Sequence of chain 1.D:
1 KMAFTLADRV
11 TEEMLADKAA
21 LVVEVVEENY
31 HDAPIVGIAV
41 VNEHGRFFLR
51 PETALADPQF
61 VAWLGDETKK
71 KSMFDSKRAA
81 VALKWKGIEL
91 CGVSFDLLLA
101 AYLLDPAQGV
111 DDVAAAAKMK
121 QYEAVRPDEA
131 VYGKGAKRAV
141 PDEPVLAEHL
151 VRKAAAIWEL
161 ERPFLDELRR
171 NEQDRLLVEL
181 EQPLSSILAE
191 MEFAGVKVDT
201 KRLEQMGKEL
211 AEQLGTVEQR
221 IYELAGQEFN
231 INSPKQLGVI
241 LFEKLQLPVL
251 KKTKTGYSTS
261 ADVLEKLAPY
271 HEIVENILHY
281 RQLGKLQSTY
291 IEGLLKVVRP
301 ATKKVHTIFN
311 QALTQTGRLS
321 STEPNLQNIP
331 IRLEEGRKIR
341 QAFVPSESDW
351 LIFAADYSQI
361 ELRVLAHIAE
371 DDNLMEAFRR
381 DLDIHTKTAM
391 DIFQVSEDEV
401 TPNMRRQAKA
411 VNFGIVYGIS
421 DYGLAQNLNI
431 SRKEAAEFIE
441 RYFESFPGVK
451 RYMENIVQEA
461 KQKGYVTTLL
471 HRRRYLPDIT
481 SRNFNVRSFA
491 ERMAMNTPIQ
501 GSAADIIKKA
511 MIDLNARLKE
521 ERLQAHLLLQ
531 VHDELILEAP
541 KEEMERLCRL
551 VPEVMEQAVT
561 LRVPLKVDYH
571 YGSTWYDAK

The protein below binds the small molecule below.
Small molecule (SMILES): Nc1nc2c(ncn2[C@H]2C[C@H](O)[C@@H](CO[P](=O)(O)O[P](=O)(O)OP(=O)(O)O)O2)c(=O)[nH]1

Binding-site contacts:
Ligand atom N2 contacts residue TYR417 of chain 1.D at 3.4 Å.
Ligand atom O1G contacts residue ARG405 of chain 1.D at 2.7 Å (salt-bridge).
Ligand atom O1B contacts residue DPO1 of chain 1.S at 0.3 Å (h-bond).
Ligand atom O2B contacts residue GLN359 of chain 1.D at 3.3 Å (h-bond).
Ligand atom O1A contacts residue DPO1 of chain 1.S at 2.5 Å (h-bond).
Ligand atom O1G contacts residue DPO1 of chain 1.S at 0.2 Å (h-bond).
Ligand atom O5' contacts residue DPO1 of chain 1.S at 2.8 Å (h-bond).
Ligand atom O2B contacts residue DPO1 of chain 1.S at 0.1 Å (h-bond).
Ligand atom O1G contacts residue LYS409 of chain 1.D at 2.9 Å (salt-bridge).
Ligand atom C2' contacts residue GLU361 of chain 1.D at 3.4 Å.
Ligand atom O1B contacts residue PHE413 of chain 1.D at 3.2 Å.
Ligand atom O2A contacts residue CA1 of chain 1.U at 2.3 Å.
Ligand atom O3' contacts residue PHE413 of chain 1.D at 3.0 Å.
Ligand atom O3B contacts residue GLN359 of chain 1.D at 3.1 Å (h-bond).
Ligand atom O3G contacts residue ARG405 of chain 1.D at 2.9 Å (salt-bridge).
Ligand atom O1B contacts residue HIS385 of chain 1.D at 3.2 Å (h-bond).
Ligand atom PA contacts residue DPO1 of chain 1.S at 1.7 Å.
Ligand atom O3G contacts residue DPO1 of chain 1.S at 0.4 Å (h-bond).
Ligand atom O3B contacts residue DPO1 of chain 1.S at 0.2 Å (h-bond).
Ligand atom O2B contacts residue ASP533 of chain 1.D at 3.3 Å (salt-bridge).
Ligand atom O2G contacts residue DPO1 of chain 1.S at 0.1 Å (h-bond).
Ligand atom O3G contacts residue GLN359 of chain 1.D at 3.3 Å (h-bond).
Ligand atom PB contacts residue DPO1 of chain 1.S at 0.2 Å.
Ligand atom O3' contacts residue DPO1 of chain 1.S at 3.0 Å (h-bond).
Ligand atom O4' contacts residue ARG318 of chain 1.D at 3.0 Å (salt-bridge).
Ligand atom O3A contacts residue DPO1 of chain 1.S at 0.3 Å (h-bond).
Ligand atom O2B contacts residue TYR357 of chain 1.D at 3.3 Å (h-bond).
Ligand atom O2G contacts residue TYR357 of chain 1.D at 3.3 Å (h-bond).
Ligand atom O1B contacts residue GLN359 of chain 1.D at 3.3 Å.
Ligand atom PG contacts residue DPO1 of chain 1.S at 0.1 Å.
Ligand atom O3' contacts residue GLU361 of chain 1.D at 3.3 Å (salt-bridge).
Ligand atom C5' contacts residue ASP533 of chain 1.D at 3.4 Å.
Ligand atom O1A contacts residue LYS409 of chain 1.D at 2.9 Å (salt-bridge).
Ligand atom O2A contacts residue ASP533 of chain 1.D at 3.3 Å (salt-bridge).
Ligand atom O2B contacts residue CA1 of chain 1.U at 2.3 Å.
Ligand atom O2B contacts residue ILE360 of chain 1.D at 3.3 Å (h-bond).
Ligand atom O3A contacts residue LYS409 of chain 1.D at 3.3 Å.
Ligand atom C5' contacts residue DPO1 of chain 1.S at 3.2 Å.
Ligand atom O2A contacts residue DPO1 of chain 1.S at 2.4 Å (h-bond).
Ligand atom O2G contacts residue CA1 of chain 1.U at 2.4 Å.